Sequence of chain 1.A:
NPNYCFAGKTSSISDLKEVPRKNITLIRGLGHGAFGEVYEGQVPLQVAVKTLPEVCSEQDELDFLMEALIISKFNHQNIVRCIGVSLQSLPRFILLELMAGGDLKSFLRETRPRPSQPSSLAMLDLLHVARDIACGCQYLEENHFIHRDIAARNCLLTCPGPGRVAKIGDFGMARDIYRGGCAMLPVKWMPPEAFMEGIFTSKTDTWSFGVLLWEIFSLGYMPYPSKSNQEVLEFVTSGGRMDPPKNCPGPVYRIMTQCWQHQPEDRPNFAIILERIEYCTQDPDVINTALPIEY

The small molecule below binds the protein below.
Small molecule (SMILES): Cc1nn(C)c2c1-c1cnc(N)c(c1)O[C@H](C)c1cc(F)ccc1C(=O)N(C)C2

Binding-site contacts:
Ligand atom C14 contacts residue GLY185 of chain 1.A at 4.0 Å.
Ligand atom O7 contacts residue LEU172 of chain 1.A at 3.9 Å.
Ligand atom N26 contacts residue GLY118 of chain 1.A at 3.8 Å.
Ligand atom C15 contacts residue LEU172 of chain 1.A at 3.5 Å (hydrophobic).
Ligand atom N3 contacts residue MET115 of chain 1.A at 2.9 Å (h-bond).
Ligand atom C14 contacts residue LEU172 of chain 1.A at 3.7 Å (hydrophobic).
Ligand atom C2 contacts residue LEU172 of chain 1.A at 3.6 Å (hydrophobic).
Ligand atom C5 contacts residue MET115 of chain 1.A at 3.9 Å (hydrophobic).
Ligand atom N8 contacts residue LEU172 of chain 1.A at 3.8 Å.
Ligand atom C23 contacts residue GLY118 of chain 1.A at 3.9 Å.
Ligand atom C24 contacts residue LEU38 of chain 1.A at 3.9 Å (hydrophobic).
Ligand atom C1 contacts residue LEU172 of chain 1.A at 3.7 Å (hydrophobic).
Ligand atom C18 contacts residue LEU112 of chain 1.A at 3.9 Å (hydrophobic).
Ligand atom O19 contacts residue VAL46 of chain 1.A at 3.6 Å.
Ligand atom C15 contacts residue GLY185 of chain 1.A at 3.8 Å.
Ligand atom F16 contacts residue GLY185 of chain 1.A at 3.0 Å.
Ligand atom C28 contacts residue LEU38 of chain 1.A at 3.8 Å (hydrophobic).
Ligand atom F16 contacts residue ASN170 of chain 1.A at 3.3 Å.
Ligand atom C2 contacts residue MET115 of chain 1.A at 4.0 Å (hydrophobic).
Ligand atom C24 contacts residue GLY118 of chain 1.A at 3.8 Å.
Ligand atom N3 contacts residue LEU114 of chain 1.A at 3.8 Å.
Ligand atom C13 contacts residue LEU172 of chain 1.A at 3.9 Å (hydrophobic).
Ligand atom C6 contacts residue LEU172 of chain 1.A at 3.9 Å (hydrophobic).
Ligand atom F16 contacts residue LEU172 of chain 1.A at 3.7 Å.
Ligand atom N3 contacts residue GLU113 of chain 1.A at 3.6 Å (salt-bridge).
Ligand atom N8 contacts residue ALA64 of chain 1.A at 3.5 Å.
Ligand atom C2 contacts residue GLU113 of chain 1.A at 3.6 Å.
Ligand atom F16 contacts residue ASP186 of chain 1.A at 3.2 Å.
Ligand atom C4 contacts residue MET115 of chain 1.A at 3.1 Å (hydrophobic).
Ligand atom N8 contacts residue GLU113 of chain 1.A at 2.8 Å (salt-bridge).
Ligand atom C21 contacts residue LEU38 of chain 1.A at 3.4 Å (hydrophobic).
Ligand atom C2 contacts residue ALA64 of chain 1.A at 3.5 Å (hydrophobic).
Ligand atom N8 contacts residue LEU112 of chain 1.A at 3.7 Å.
Ligand atom C22 contacts residue GLY118 of chain 1.A at 3.8 Å.
Ligand atom C13 contacts residue ARG169 of chain 1.A at 3.3 Å.
Ligand atom N3 contacts residue ALA64 of chain 1.A at 3.8 Å.
Ligand atom C24 contacts residue MET115 of chain 1.A at 4.0 Å (hydrophobic).
Ligand atom C28 contacts residue MET115 of chain 1.A at 3.6 Å (hydrophobic).
Ligand atom C1 contacts residue ALA64 of chain 1.A at 3.9 Å (hydrophobic).
Ligand atom N25 contacts residue GLY118 of chain 1.A at 3.8 Å.